This protein binds this small molecule.
Small molecule (SMILES): CC(=O)N[C@@H]1[C@@H](O)[C@H](O)[C@@H](CO)O[C@H]1O

Sequence of chain 1.D:
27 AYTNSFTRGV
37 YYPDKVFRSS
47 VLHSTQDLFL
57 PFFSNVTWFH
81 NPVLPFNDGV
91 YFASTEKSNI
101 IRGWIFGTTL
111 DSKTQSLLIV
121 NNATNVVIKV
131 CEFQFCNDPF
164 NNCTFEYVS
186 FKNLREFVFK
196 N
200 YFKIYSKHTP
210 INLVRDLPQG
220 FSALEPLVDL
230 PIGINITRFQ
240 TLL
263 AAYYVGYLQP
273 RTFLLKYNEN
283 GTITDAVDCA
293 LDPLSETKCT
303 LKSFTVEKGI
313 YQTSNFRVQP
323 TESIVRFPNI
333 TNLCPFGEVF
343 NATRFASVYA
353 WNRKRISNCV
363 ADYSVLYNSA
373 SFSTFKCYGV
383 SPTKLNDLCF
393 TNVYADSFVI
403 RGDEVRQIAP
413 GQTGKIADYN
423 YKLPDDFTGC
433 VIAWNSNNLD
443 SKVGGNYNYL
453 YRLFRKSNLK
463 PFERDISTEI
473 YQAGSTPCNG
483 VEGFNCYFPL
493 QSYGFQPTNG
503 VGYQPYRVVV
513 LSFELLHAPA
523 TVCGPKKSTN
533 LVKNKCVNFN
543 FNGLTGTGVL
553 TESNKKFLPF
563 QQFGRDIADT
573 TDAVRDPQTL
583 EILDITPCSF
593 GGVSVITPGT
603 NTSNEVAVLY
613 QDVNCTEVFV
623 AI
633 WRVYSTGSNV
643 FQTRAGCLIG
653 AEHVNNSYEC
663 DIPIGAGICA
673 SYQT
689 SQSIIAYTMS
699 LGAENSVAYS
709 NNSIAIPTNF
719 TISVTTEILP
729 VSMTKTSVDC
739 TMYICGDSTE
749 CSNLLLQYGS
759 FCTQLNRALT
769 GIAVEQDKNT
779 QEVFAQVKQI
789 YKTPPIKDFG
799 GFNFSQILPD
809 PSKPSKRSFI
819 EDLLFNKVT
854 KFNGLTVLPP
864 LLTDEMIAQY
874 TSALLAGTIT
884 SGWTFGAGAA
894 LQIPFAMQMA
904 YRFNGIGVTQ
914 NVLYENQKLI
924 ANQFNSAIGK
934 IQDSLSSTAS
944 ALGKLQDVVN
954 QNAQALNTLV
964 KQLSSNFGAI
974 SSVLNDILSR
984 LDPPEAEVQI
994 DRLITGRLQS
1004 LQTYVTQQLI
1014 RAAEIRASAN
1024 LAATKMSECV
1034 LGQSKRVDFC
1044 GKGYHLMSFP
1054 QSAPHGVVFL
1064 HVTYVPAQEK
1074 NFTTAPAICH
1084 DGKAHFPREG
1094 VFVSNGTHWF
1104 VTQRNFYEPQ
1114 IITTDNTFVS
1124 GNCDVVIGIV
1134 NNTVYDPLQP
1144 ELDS

Binding-site contacts:
Ligand atom C3 contacts residue ASN165 of chain 1.D at 3.8 Å.
Ligand atom C2 contacts residue ASN165 of chain 1.D at 2.5 Å.
Ligand atom O7 contacts residue ASN164 of chain 1.D at 3.3 Å (h-bond).
Ligand atom C4 contacts residue ASN165 of chain 1.D at 4.2 Å.
Ligand atom C7 contacts residue ASN165 of chain 1.D at 3.4 Å.
Ligand atom C7 contacts residue ASN164 of chain 1.D at 3.7 Å.
Ligand atom C1 contacts residue ASN165 of chain 1.D at 1.4 Å.
Ligand atom O5 contacts residue ASN165 of chain 1.D at 2.4 Å (h-bond).
Ligand atom N2 contacts residue ASN165 of chain 1.D at 2.9 Å (h-bond).
Ligand atom O7 contacts residue ASN165 of chain 1.D at 4.0 Å.
Ligand atom C8 contacts residue ASN164 of chain 1.D at 3.5 Å.
Ligand atom C5 contacts residue ASN165 of chain 1.D at 3.7 Å.
Ligand atom C8 contacts residue ASN165 of chain 1.D at 3.6 Å.